The protein below binds the small molecule below.
Small molecule (SMILES): N[P]1(=O)C=CNC(=O)N1

Binding-site contacts:
Ligand atom C5 contacts residue HIS64 of chain 5.A at 3.3 Å.
Ligand atom P4 contacts residue ASP314 of chain 5.A at 3.6 Å.
Ligand atom O2 contacts residue LEU82 of chain 5.A at 3.5 Å.
Ligand atom O2 contacts residue GLN157 of chain 5.A at 3.0 Å (h-bond).
Ligand atom O4 contacts residue GLU218 of chain 5.A at 3.7 Å.
Ligand atom N4 contacts residue GLU218 of chain 5.A at 3.0 Å (salt-bridge).
Ligand atom N4 contacts residue HIS247 of chain 5.A at 3.9 Å.
Ligand atom P4 contacts residue ZN1 of chain 5.C at 3.2 Å.
Ligand atom N1 contacts residue GLN157 of chain 5.A at 2.8 Å (h-bond).
Ligand atom O2 contacts residue ILE184 of chain 5.A at 3.7 Å.
Ligand atom C5 contacts residue ASP315 of chain 5.A at 3.5 Å.
Ligand atom N4 contacts residue LEU283 of chain 5.A at 3.9 Å.
Ligand atom N4 contacts residue ASP314 of chain 5.A at 3.2 Å (salt-bridge).
Ligand atom O4 contacts residue ZN1 of chain 5.C at 2.1 Å.
Ligand atom P4 contacts residue HIS247 of chain 5.A at 3.8 Å.
Ligand atom C2 contacts residue GLN157 of chain 5.A at 3.6 Å.
Ligand atom N3 contacts residue GLU218 of chain 5.A at 2.9 Å (salt-bridge).
Ligand atom C6 contacts residue TRP320 of chain 5.A at 3.5 Å (hydrophobic).
Ligand atom C2 contacts residue GLU218 of chain 5.A at 3.9 Å.
Ligand atom N4 contacts residue ASP315 of chain 5.A at 3.7 Å.
Ligand atom N1 contacts residue PHE155 of chain 5.A at 4.0 Å.
Ligand atom O4 contacts residue HIS62 of chain 5.A at 3.6 Å.
Ligand atom N4 contacts residue VAL279 of chain 5.A at 3.9 Å.
Ligand atom O2 contacts residue GLU218 of chain 5.A at 3.9 Å.
Ligand atom P4 contacts residue HIS64 of chain 5.A at 4.0 Å.
Ligand atom C6 contacts residue HIS64 of chain 5.A at 3.5 Å.
Ligand atom O4 contacts residue HIS215 of chain 5.A at 3.0 Å (h-bond).
Ligand atom O2 contacts residue PHE155 of chain 5.A at 3.8 Å.
Ligand atom N3 contacts residue HIS215 of chain 5.A at 3.6 Å.
Ligand atom C2 contacts residue LEU82 of chain 5.A at 3.7 Å (hydrophobic).
Ligand atom C5 contacts residue ASP314 of chain 5.A at 3.8 Å.
Ligand atom C5 contacts residue TRP320 of chain 5.A at 3.8 Å (hydrophobic).
Ligand atom C5 contacts residue ZN1 of chain 5.C at 3.5 Å.
Ligand atom O4 contacts residue HIS64 of chain 5.A at 3.5 Å (h-bond).
Ligand atom O4 contacts residue ASP314 of chain 5.A at 3.0 Å (salt-bridge).
Ligand atom P4 contacts residue GLU218 of chain 5.A at 3.6 Å.
Ligand atom O4 contacts residue HIS247 of chain 5.A at 2.8 Å (h-bond).
Ligand atom N3 contacts residue LEU82 of chain 5.A at 3.6 Å.
Ligand atom C6 contacts residue GLN157 of chain 5.A at 3.7 Å.
Ligand atom N1 contacts residue TRP320 of chain 5.A at 3.5 Å.

Sequence of chain 5.A:
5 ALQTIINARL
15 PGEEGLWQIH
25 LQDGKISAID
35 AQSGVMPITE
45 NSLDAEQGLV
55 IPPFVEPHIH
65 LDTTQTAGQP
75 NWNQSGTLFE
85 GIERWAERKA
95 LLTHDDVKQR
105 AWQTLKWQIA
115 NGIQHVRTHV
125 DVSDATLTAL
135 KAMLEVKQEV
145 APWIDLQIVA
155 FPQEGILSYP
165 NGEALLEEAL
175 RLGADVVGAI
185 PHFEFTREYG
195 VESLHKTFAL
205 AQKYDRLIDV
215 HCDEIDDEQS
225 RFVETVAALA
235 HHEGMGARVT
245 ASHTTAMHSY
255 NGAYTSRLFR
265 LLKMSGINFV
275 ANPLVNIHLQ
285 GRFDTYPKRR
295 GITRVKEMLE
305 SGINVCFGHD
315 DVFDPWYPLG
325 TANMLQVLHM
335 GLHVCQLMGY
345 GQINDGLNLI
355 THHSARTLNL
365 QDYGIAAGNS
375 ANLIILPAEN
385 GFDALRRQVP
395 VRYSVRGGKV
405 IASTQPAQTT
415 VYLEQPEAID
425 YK